Binding-site contacts:
Ligand atom O7 contacts residue ASN107 of chain 1.D at 2.8 Å (h-bond).
Ligand atom C8 contacts residue ASN107 of chain 1.D at 4.4 Å.
Ligand atom N2 contacts residue ASN107 of chain 1.D at 2.9 Å (h-bond).
Ligand atom O7 contacts residue GLU110 of chain 1.D at 3.9 Å.
Ligand atom C2 contacts residue ASN107 of chain 1.D at 2.4 Å.
Ligand atom O5 contacts residue ASN107 of chain 1.D at 2.3 Å (h-bond).
Ligand atom C7 contacts residue ASN107 of chain 1.D at 3.1 Å.
Ligand atom C5 contacts residue ASN107 of chain 1.D at 3.6 Å.
Ligand atom C1 contacts residue ASN107 of chain 1.D at 1.4 Å.
Ligand atom C4 contacts residue ASN107 of chain 1.D at 4.1 Å.
Ligand atom C3 contacts residue ASN107 of chain 1.D at 3.7 Å.

This protein binds this small molecule.
Small molecule (SMILES): CC(=O)N[C@@H]1[C@@H](O)[C@H](O)[C@@H](CO)O[C@H]1O

Sequence of chain 1.D:
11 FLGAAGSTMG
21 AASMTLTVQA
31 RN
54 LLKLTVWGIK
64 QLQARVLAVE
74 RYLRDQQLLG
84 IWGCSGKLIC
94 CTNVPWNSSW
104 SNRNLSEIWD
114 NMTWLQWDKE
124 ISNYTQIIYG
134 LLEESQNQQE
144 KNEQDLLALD